Sequence of chain 2.C:
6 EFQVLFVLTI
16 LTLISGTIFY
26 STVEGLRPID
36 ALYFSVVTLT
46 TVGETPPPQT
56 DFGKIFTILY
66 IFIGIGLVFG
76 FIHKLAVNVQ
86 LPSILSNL

Binding-site contacts:
Ligand atom O contacts residue PHE74 of chain 2.C at 3.8 Å.
Ligand atom C contacts residue PHE74 of chain 2.C at 4.0 Å (hydrophobic).
Ligand atom OXT contacts residue LEU44 of chain 2.C at 4.3 Å.
Ligand atom OXT contacts residue ILE70 of chain 1.D at 3.9 Å.
Ligand atom C contacts residue THR46 of chain 2.C at 4.4 Å.
Ligand atom OXT contacts residue THR45 of chain 2.C at 3.0 Å (h-bond).
Ligand atom O contacts residue ILE70 of chain 2.C at 3.7 Å.
Ligand atom C contacts residue LEU44 of chain 2.C at 4.3 Å (hydrophobic).
Ligand atom O contacts residue THR45 of chain 2.C at 3.9 Å.
Ligand atom OXT contacts residue THR46 of chain 2.C at 4.3 Å.
Ligand atom O contacts residue LEU44 of chain 2.C at 3.3 Å (h-bond).
Ligand atom N contacts residue ILE77 of chain 2.C at 4.5 Å.
Ligand atom C contacts residue THR45 of chain 2.C at 3.9 Å.
Ligand atom O contacts residue THR46 of chain 2.C at 4.0 Å.
Ligand atom N contacts residue PHE74 of chain 2.C at 3.0 Å.
Ligand atom CA contacts residue PHE74 of chain 2.C at 3.6 Å (hydrophobic).

A small-molecule ligand and the protein it binds are described below.
Small molecule (SMILES): NCC(=O)O

Sequence of chain 1.D:
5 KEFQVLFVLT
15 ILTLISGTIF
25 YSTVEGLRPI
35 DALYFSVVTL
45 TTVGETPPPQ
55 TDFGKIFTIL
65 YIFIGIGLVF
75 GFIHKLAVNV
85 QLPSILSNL